This small molecule binds to this protein.
Small molecule (SMILES): CC(=O)N[C@H]1[C@H](O[C@H]2[C@H](O)[C@@H](NC(C)=O)CO[C@@H]2CO)O[C@H](CO)[C@@H](O)[C@@H]1O

Binding-site contacts:
Ligand atom O7 contacts residue ASN1134 of chain 1.G at 3.4 Å (h-bond).
Ligand atom C7 contacts residue ASN1134 of chain 1.G at 3.4 Å.
Ligand atom C4 contacts residue ASN1134 of chain 1.G at 4.3 Å.
Ligand atom C5 contacts residue ASN1134 of chain 1.G at 3.8 Å.
Ligand atom C1 contacts residue ASN1134 of chain 1.G at 1.5 Å.
Ligand atom N2 contacts residue ASN1134 of chain 1.G at 3.0 Å (h-bond).
Ligand atom C3 contacts residue ASN1134 of chain 1.G at 3.9 Å.
Ligand atom C8 contacts residue ASN1134 of chain 1.G at 3.8 Å.
Ligand atom C2 contacts residue ASN1134 of chain 1.G at 2.5 Å.
Ligand atom O5 contacts residue ASN1134 of chain 1.G at 2.4 Å (h-bond).

Sequence of chain 1.G:
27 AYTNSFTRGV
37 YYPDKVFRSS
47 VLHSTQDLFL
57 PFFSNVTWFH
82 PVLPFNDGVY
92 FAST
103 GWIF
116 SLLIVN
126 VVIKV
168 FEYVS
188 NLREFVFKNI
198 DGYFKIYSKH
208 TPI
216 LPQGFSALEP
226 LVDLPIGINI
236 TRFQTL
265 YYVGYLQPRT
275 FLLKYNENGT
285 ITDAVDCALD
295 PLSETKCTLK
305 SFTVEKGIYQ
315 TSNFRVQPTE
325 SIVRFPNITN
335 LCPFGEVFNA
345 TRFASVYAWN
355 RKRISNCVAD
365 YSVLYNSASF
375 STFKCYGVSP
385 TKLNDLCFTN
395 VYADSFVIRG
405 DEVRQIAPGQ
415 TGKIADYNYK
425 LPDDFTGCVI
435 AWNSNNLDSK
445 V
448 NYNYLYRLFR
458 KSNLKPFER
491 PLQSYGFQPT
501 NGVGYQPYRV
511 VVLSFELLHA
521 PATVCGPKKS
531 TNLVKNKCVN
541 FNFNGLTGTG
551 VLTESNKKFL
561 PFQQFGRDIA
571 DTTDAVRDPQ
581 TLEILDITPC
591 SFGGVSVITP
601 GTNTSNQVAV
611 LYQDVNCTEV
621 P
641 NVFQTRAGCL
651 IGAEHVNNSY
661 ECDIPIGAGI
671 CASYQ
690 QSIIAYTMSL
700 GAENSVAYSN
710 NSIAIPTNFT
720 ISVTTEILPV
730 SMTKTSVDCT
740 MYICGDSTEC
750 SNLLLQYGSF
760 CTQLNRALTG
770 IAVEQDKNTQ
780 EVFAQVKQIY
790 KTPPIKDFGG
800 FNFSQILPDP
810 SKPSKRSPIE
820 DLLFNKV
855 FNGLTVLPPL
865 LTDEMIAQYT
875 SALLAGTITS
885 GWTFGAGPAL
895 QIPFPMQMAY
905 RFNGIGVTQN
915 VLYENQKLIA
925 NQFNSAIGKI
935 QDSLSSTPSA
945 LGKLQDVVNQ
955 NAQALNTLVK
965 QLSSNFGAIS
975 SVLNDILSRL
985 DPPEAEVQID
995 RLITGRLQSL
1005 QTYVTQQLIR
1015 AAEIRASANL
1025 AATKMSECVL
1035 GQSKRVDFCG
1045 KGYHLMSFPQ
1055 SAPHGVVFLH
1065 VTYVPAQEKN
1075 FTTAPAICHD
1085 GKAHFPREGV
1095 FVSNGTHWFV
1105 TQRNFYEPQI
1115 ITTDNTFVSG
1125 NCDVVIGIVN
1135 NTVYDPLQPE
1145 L